Binding-site contacts:
Ligand atom C7 contacts residue ASN613 of chain 1.B at 3.0 Å.
Ligand atom C8 contacts residue ASN613 of chain 1.B at 3.9 Å.
Ligand atom C8 contacts residue THR610 of chain 1.B at 4.0 Å.
Ligand atom O7 contacts residue ARG84 of chain 1.B at 4.2 Å.
Ligand atom N2 contacts residue PRO611 of chain 1.B at 3.9 Å.
Ligand atom C4 contacts residue ASN613 of chain 1.B at 4.3 Å.
Ligand atom O6 contacts residue GLU80 of chain 1.B at 4.2 Å.
Ligand atom C8 contacts residue GLU80 of chain 1.B at 4.4 Å.
Ligand atom C5 contacts residue ASN613 of chain 1.B at 3.6 Å.
Ligand atom C8 contacts residue PRO611 of chain 1.B at 3.7 Å (hydrophobic).
Ligand atom C1 contacts residue ASN613 of chain 1.B at 1.5 Å.
Ligand atom O7 contacts residue ASN613 of chain 1.B at 3.4 Å (h-bond).
Ligand atom C8 contacts residue ALA83 of chain 1.B at 3.8 Å (hydrophobic).
Ligand atom C3 contacts residue ASN613 of chain 1.B at 3.9 Å.
Ligand atom C2 contacts residue ASN613 of chain 1.B at 2.6 Å.
Ligand atom C7 contacts residue PRO611 of chain 1.B at 4.3 Å (hydrophobic).
Ligand atom N2 contacts residue ASN613 of chain 1.B at 2.8 Å (h-bond).
Ligand atom O5 contacts residue ASN613 of chain 1.B at 2.4 Å (h-bond).

This protein binds this small molecule.
Small molecule (SMILES): CC(=O)N[C@H]1[C@H](O[C@H]2[C@H](O)[C@@H](NC(C)=O)CO[C@@H]2CO)O[C@H](CO)[C@@H](O)[C@@H]1O

Sequence of chain 1.B:
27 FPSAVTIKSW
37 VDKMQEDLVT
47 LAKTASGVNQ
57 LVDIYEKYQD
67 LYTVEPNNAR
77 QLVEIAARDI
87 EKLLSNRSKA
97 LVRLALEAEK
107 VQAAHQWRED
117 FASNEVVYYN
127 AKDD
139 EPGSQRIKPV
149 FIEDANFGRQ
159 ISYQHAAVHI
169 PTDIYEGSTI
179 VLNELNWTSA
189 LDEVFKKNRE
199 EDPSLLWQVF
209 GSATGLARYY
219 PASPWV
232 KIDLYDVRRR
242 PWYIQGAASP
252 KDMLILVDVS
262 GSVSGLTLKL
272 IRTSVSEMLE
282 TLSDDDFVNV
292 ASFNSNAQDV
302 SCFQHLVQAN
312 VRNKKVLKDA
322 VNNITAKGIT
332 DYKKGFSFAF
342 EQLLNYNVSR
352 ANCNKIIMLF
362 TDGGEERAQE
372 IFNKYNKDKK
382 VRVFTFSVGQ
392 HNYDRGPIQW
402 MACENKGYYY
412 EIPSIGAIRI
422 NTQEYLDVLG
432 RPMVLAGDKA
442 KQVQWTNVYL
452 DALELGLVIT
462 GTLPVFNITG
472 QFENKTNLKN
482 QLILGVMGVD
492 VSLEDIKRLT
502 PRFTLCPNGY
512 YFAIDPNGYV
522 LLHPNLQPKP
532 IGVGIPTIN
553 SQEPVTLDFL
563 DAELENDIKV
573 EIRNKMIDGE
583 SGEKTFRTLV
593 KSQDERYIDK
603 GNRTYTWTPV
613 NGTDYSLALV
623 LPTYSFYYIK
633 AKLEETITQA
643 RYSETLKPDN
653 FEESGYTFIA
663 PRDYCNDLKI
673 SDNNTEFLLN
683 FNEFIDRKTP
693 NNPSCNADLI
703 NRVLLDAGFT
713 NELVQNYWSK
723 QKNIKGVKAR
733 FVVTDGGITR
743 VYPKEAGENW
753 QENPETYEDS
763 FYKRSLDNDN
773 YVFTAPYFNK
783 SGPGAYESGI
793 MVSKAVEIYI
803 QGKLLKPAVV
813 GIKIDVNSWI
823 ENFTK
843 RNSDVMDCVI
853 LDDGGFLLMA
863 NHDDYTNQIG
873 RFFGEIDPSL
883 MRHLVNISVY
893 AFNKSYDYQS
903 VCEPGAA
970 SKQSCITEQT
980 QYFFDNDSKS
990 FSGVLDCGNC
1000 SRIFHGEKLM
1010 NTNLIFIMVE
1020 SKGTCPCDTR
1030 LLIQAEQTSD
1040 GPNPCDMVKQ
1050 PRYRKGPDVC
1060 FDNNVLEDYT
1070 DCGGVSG